Binding-site contacts:
Ligand atom O1G contacts residue PRO34 of chain 1.A at 3.5 Å.
Ligand atom O1A contacts residue ALA18 of chain 1.A at 2.8 Å (h-bond).
Ligand atom PG contacts residue MG1 of chain 1.E at 3.1 Å.
Ligand atom C2' contacts residue VAL29 of chain 1.A at 3.5 Å (hydrophobic).
Ligand atom O2B contacts residue MG1 of chain 1.E at 2.0 Å.
Ligand atom O3G contacts residue GLY60 of chain 1.A at 3.0 Å (h-bond).
Ligand atom O6 contacts residue LYS147 of chain 1.A at 3.5 Å (salt-bridge).
Ligand atom O6 contacts residue SER145 of chain 1.A at 3.4 Å.
Ligand atom O1B contacts residue GLY15 of chain 1.A at 3.3 Å (h-bond).
Ligand atom C8 contacts residue ALA18 of chain 1.A at 3.5 Å (hydrophobic).
Ligand atom O3A contacts residue GLY15 of chain 1.A at 3.1 Å (h-bond).
Ligand atom O3G contacts residue LYS16 of chain 1.A at 2.7 Å (salt-bridge).
Ligand atom O2G contacts residue THR35 of chain 1.A at 2.8 Å (h-bond).
Ligand atom N3B contacts residue GLY13 of chain 1.A at 3.1 Å (h-bond).
Ligand atom O1A contacts residue GLY15 of chain 1.A at 3.2 Å.
Ligand atom O2' contacts residue VAL29 of chain 1.A at 2.8 Å (h-bond).
Ligand atom N3B contacts residue MG1 of chain 1.E at 3.3 Å.
Ligand atom C6 contacts residue ASP119 of chain 1.A at 3.5 Å.
Ligand atom N1 contacts residue ASP119 of chain 1.A at 2.8 Å (salt-bridge).
Ligand atom N2 contacts residue LEU120 of chain 1.A at 3.5 Å.
Ligand atom O1B contacts residue GLY13 of chain 1.A at 3.4 Å (h-bond).
Ligand atom O6 contacts residue ALA146 of chain 1.A at 2.9 Å (h-bond).
Ligand atom O3' contacts residue ASP30 of chain 1.A at 3.1 Å (salt-bridge).
Ligand atom O2' contacts residue PHE28 of chain 1.A at 3.4 Å.
Ligand atom O1B contacts residue LYS16 of chain 1.A at 2.7 Å (salt-bridge).
Ligand atom C6 contacts residue LYS117 of chain 1.A at 3.5 Å.
Ligand atom O4' contacts residue LYS117 of chain 1.A at 3.2 Å (salt-bridge).
Ligand atom O2B contacts residue SER17 of chain 1.A at 2.9 Å (h-bond).
Ligand atom O1A contacts residue SER17 of chain 1.A at 3.1 Å (h-bond).
Ligand atom O1A contacts residue LYS16 of chain 1.A at 3.5 Å (salt-bridge).
Ligand atom O6 contacts residue ASP119 of chain 1.A at 3.3 Å (salt-bridge).
Ligand atom O2G contacts residue MG1 of chain 1.E at 1.9 Å.
Ligand atom O1B contacts residue VAL14 of chain 1.A at 3.4 Å (h-bond).
Ligand atom O6 contacts residue LYS117 of chain 1.A at 3.4 Å.
Ligand atom O2' contacts residue ASP30 of chain 1.A at 3.0 Å (salt-bridge).
Ligand atom PB contacts residue MG1 of chain 1.E at 3.2 Å.
Ligand atom N2 contacts residue ASP119 of chain 1.A at 2.9 Å (salt-bridge).
Ligand atom N7 contacts residue ASN116 of chain 1.A at 3.2 Å (h-bond).
Ligand atom O3G contacts residue GLY12 of chain 1.A at 3.4 Å.
Ligand atom O6 contacts residue ASN116 of chain 1.A at 3.5 Å (h-bond).

Sequence of chain 1.A:
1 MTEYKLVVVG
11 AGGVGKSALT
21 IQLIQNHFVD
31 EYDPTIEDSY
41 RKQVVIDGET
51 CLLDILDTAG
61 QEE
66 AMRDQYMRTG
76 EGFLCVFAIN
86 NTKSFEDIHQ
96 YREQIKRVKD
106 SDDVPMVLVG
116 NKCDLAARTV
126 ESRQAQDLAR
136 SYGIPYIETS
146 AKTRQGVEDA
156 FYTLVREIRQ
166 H

This small molecule binds to this protein.
Small molecule (SMILES): Nc1nc2c(ncn2[C@@H]2O[C@H](CO[P](=O)(O)O[P](=O)(O)NP(=O)(O)O)[C@@H](O)[C@H]2O)c(=O)[nH]1